This protein binds this small molecule.
Small molecule (SMILES): CC(=O)N[C@H]1[C@H](O[C@H]2[C@H](O)[C@@H](NC(C)=O)CO[C@@H]2CO)O[C@H](CO)[C@@H](O)[C@@H]1O

Binding-site contacts:
Ligand atom C1 contacts residue ASN1153 of chain 1.A at 1.4 Å.
Ligand atom N2 contacts residue ASN1153 of chain 1.A at 3.0 Å (h-bond).
Ligand atom C4 contacts residue ASN1153 of chain 1.A at 4.2 Å.
Ligand atom C3 contacts residue ASN1153 of chain 1.A at 3.8 Å.
Ligand atom C5 contacts residue ASN1153 of chain 1.A at 3.6 Å.
Ligand atom C7 contacts residue ASN1153 of chain 1.A at 3.6 Å.
Ligand atom C2 contacts residue ASN1153 of chain 1.A at 2.5 Å.
Ligand atom O7 contacts residue ASN1153 of chain 1.A at 3.8 Å.
Ligand atom O5 contacts residue ASN1153 of chain 1.A at 2.3 Å (h-bond).

Sequence of chain 1.A:
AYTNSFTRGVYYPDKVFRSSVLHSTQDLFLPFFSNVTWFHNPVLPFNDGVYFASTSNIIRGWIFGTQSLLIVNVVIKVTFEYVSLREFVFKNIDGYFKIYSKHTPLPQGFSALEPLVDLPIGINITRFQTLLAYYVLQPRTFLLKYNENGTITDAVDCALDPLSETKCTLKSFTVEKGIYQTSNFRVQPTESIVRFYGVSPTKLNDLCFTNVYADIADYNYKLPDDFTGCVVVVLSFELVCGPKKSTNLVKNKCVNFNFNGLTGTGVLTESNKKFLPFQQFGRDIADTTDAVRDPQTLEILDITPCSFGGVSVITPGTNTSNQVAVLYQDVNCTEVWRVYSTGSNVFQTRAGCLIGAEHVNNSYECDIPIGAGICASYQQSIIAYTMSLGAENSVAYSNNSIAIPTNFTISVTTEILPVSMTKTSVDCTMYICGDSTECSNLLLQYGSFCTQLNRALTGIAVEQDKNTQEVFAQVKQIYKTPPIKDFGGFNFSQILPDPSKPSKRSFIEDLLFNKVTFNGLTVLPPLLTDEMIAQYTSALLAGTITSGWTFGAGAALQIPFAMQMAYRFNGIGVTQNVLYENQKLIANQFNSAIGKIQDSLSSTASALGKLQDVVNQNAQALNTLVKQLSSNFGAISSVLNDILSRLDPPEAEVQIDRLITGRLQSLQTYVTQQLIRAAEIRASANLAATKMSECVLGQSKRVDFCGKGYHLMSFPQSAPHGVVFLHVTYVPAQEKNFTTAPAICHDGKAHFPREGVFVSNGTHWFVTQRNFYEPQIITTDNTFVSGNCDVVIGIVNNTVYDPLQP